Binding-site contacts:
Ligand atom C43 contacts residue TRP86 of chain 1.A at 3.2 Å (hydrophobic).
Ligand atom O10 contacts residue PHE150 of chain 1.A at 2.8 Å (h-bond).
Ligand atom S9 contacts residue LYS38 of chain 1.A at 3.7 Å.
Ligand atom F18 contacts residue PHE150 of chain 1.A at 3.2 Å.
Ligand atom C17 contacts residue THR84 of chain 1.A at 3.6 Å.
Ligand atom C6 contacts residue LEU69 of chain 1.A at 3.7 Å (hydrophobic).
Ligand atom N40 contacts residue TRP86 of chain 1.A at 3.4 Å.
Ligand atom C5 contacts residue LYS38 of chain 1.A at 3.7 Å.
Ligand atom C33 contacts residue CYS87 of chain 1.A at 3.6 Å (hydrophobic).
Ligand atom F19 contacts residue THR84 of chain 1.A at 3.2 Å.
Ligand atom C43 contacts residue CYS87 of chain 1.A at 3.2 Å (hydrophobic).
Ligand atom C14 contacts residue LEU69 of chain 1.A at 3.3 Å (hydrophobic).
Ligand atom C15 contacts residue LEU69 of chain 1.A at 3.4 Å (hydrophobic).
Ligand atom O10 contacts residue GLY151 of chain 1.A at 2.7 Å (h-bond).
Ligand atom C5 contacts residue LEU69 of chain 1.A at 3.5 Å (hydrophobic).
Ligand atom C41 contacts residue TRP86 of chain 1.A at 3.4 Å (hydrophobic).
Ligand atom F18 contacts residue GLY148 of chain 1.A at 3.4 Å.
Ligand atom C4 contacts residue LEU69 of chain 1.A at 3.6 Å (hydrophobic).
Ligand atom O11 contacts residue LYS38 of chain 1.A at 2.8 Å (salt-bridge).
Ligand atom F7 contacts residue ASP149 of chain 1.A at 3.3 Å.
Ligand atom C33 contacts residue GLN85 of chain 1.A at 3.3 Å.
Ligand atom F19 contacts residue PHE71 of chain 1.A at 3.2 Å.
Ligand atom C4 contacts residue THR84 of chain 1.A at 3.7 Å.
Ligand atom F7 contacts residue PHE138 of chain 1.A at 3.7 Å.
Ligand atom C17 contacts residue LEU60 of chain 1.A at 3.7 Å (hydrophobic).
Ligand atom S9 contacts residue ASP149 of chain 1.A at 3.7 Å.
Ligand atom N8 contacts residue ASP149 of chain 1.A at 3.0 Å (salt-bridge).
Ligand atom C17 contacts residue ILE82 of chain 1.A at 3.6 Å (hydrophobic).
Ligand atom C16 contacts residue THR84 of chain 1.A at 3.4 Å.
Ligand atom N34 contacts residue CYS87 of chain 1.A at 2.8 Å (h-bond).
Ligand atom C35 contacts residue TRP86 of chain 1.A at 3.7 Å (hydrophobic).
Ligand atom F19 contacts residue ILE82 of chain 1.A at 3.2 Å.
Ligand atom C41 contacts residue CYS87 of chain 1.A at 3.4 Å (hydrophobic).
Ligand atom O10 contacts residue ASP149 of chain 1.A at 3.2 Å.
Ligand atom N40 contacts residue CYS87 of chain 1.A at 2.8 Å (h-bond).
Ligand atom F18 contacts residue ASP149 of chain 1.A at 3.2 Å.
Ligand atom C4 contacts residue LYS38 of chain 1.A at 3.7 Å.
Ligand atom C33 contacts residue ALA36 of chain 1.A at 3.6 Å (hydrophobic).
Ligand atom C3 contacts residue THR84 of chain 1.A at 3.7 Å.
Ligand atom N21 contacts residue VAL26 of chain 1.A at 3.7 Å.

This small molecule binds to this protein.
Small molecule (SMILES): CC(=O)Nc1cc(-c2sc(C3CCN(C4CC4)CC3)nc2-c2cccc(NS(=O)(=O)c3cc(F)ccc3F)c2F)ccn1

Sequence of chain 1.A:
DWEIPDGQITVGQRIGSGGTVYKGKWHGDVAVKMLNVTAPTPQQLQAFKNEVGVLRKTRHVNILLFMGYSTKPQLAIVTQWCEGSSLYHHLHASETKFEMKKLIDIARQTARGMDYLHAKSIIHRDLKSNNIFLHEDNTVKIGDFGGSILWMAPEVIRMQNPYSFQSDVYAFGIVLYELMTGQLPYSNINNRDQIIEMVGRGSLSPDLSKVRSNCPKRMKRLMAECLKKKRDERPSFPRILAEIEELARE